Binding-site contacts:
Ligand atom C01 contacts residue SER97 of chain 1.A at 3.5 Å.
Ligand atom O06 contacts residue ILE93 of chain 1.A at 3.4 Å.
Ligand atom N12 contacts residue CYS90 of chain 1.A at 3.6 Å.
Ligand atom N13 contacts residue ILE72 of chain 1.A at 3.5 Å.
Ligand atom C09 contacts residue LEU140 of chain 1.A at 3.8 Å (hydrophobic).
Ligand atom C08 contacts residue ASP94 of chain 1.A at 3.8 Å.
Ligand atom N12 contacts residue LEU140 of chain 1.A at 3.2 Å.
Ligand atom C07 contacts residue ILE93 of chain 1.A at 3.9 Å (hydrophobic).
Ligand atom C28 contacts residue GLY91 of chain 1.A at 3.4 Å.
Ligand atom C22 contacts residue ILE17 of chain 1.A at 3.6 Å (hydrophobic).
Ligand atom C14 contacts residue GLU89 of chain 1.A at 3.8 Å.
Ligand atom C14 contacts residue ALA37 of chain 1.A at 3.6 Å (hydrophobic).
Ligand atom O06 contacts residue ASN92 of chain 1.A at 3.8 Å.
Ligand atom C16 contacts residue ILE149 of chain 1.A at 3.7 Å (hydrophobic).
Ligand atom C10 contacts residue LEU140 of chain 1.A at 3.8 Å (hydrophobic).
Ligand atom N02 contacts residue TPO161 of chain 1.A at 3.4 Å (h-bond).
Ligand atom C29 contacts residue GLY91 of chain 1.A at 3.4 Å.
Ligand atom C30 contacts residue ILE17 of chain 1.A at 3.7 Å (hydrophobic).
Ligand atom C03 contacts residue TPO161 of chain 1.A at 3.6 Å.
Ligand atom C11 contacts residue LEU140 of chain 1.A at 3.6 Å (hydrophobic).
Ligand atom N13 contacts residue LEU140 of chain 1.A at 3.5 Å.
Ligand atom C16 contacts residue MET88 of chain 1.A at 3.8 Å (hydrophobic).
Ligand atom C24 contacts residue PRO159 of chain 1.A at 3.8 Å (hydrophobic).
Ligand atom O06 contacts residue ASP94 of chain 1.A at 3.7 Å.
Ligand atom C23 contacts residue ILE17 of chain 1.A at 3.4 Å (hydrophobic).
Ligand atom C14 contacts residue ILE72 of chain 1.A at 3.8 Å (hydrophobic).
Ligand atom N13 contacts residue GLU89 of chain 1.A at 2.7 Å (salt-bridge).
Ligand atom C01 contacts residue TPO161 of chain 1.A at 3.4 Å.
Ligand atom N13 contacts residue ALA37 of chain 1.A at 3.3 Å.
Ligand atom C10 contacts residue ILE17 of chain 1.A at 3.6 Å (hydrophobic).
Ligand atom C28 contacts residue ILE17 of chain 1.A at 3.6 Å (hydrophobic).
Ligand atom C26 contacts residue ALA137 of chain 1.A at 3.7 Å (hydrophobic).
Ligand atom C15 contacts residue ILE72 of chain 1.A at 3.7 Å (hydrophobic).
Ligand atom N12 contacts residue GLU89 of chain 1.A at 3.5 Å (salt-bridge).
Ligand atom N12 contacts residue ALA37 of chain 1.A at 3.8 Å.
Ligand atom N12 contacts residue GLY91 of chain 1.A at 3.1 Å (h-bond).
Ligand atom N13 contacts residue CYS90 of chain 1.A at 3.8 Å.
Ligand atom C24 contacts residue ASP94 of chain 1.A at 3.4 Å.
Ligand atom C17 contacts residue ILE149 of chain 1.A at 3.6 Å (hydrophobic).
Ligand atom C23 contacts residue PRO159 of chain 1.A at 3.7 Å (hydrophobic).

The small molecule below binds the protein below.
Small molecule (SMILES): CN1CCC(Oc2ccc(-c3[nH]nc4cccc(OCC5CCCCC5)c34)cc2)CC1

Sequence of chain 1.A:
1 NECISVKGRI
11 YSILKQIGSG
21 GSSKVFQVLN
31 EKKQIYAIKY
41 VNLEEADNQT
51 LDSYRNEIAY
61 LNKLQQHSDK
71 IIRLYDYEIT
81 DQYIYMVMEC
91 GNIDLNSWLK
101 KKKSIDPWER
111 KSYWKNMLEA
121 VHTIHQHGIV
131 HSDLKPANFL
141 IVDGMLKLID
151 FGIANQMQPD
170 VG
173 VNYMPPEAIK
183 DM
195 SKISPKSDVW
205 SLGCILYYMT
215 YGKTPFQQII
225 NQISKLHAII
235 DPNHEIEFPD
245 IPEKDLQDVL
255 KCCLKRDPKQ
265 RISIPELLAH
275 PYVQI